Binding-site contacts:
Ligand atom C4' contacts residue MET428 of chain 3.A at 3.5 Å (hydrophobic).
Ligand atom C6' contacts residue GLU59 of chain 2.A at 3.2 Å.
Ligand atom C7' contacts residue PRO34 of chain 2.A at 3.5 Å (hydrophobic).
Ligand atom O3A contacts residue MG1 of chain 3.B at 3.5 Å.
Ligand atom N4' contacts residue GLN122 of chain 2.A at 3.1 Å (h-bond).
Ligand atom O2A contacts residue VAL400 of chain 3.A at 3.6 Å (h-bond).
Ligand atom N3' contacts residue MET428 of chain 3.A at 3.2 Å (h-bond).
Ligand atom S1 contacts residue VAL400 of chain 3.A at 3.4 Å (h-bond).
Ligand atom S1 contacts residue GLY401 of chain 3.A at 3.5 Å.
Ligand atom O2A contacts residue GLY454 of chain 3.A at 3.6 Å (h-bond).
Ligand atom O3A contacts residue HIS403 of chain 3.A at 3.0 Å (h-bond).
Ligand atom PB contacts residue HIS403 of chain 3.A at 3.6 Å.
Ligand atom O1B contacts residue GLN402 of chain 3.A at 3.3 Å (h-bond).
Ligand atom O2B contacts residue GLY401 of chain 3.A at 3.4 Å.
Ligand atom O3B contacts residue ASN480 of chain 3.A at 2.8 Å (h-bond).
Ligand atom O7 contacts residue LEU483 of chain 3.A at 3.4 Å.
Ligand atom C5' contacts residue MET428 of chain 3.A at 3.6 Å (hydrophobic).
Ligand atom C7 contacts residue VAL400 of chain 3.A at 3.4 Å (hydrophobic).
Ligand atom N4' contacts residue GLY426 of chain 3.A at 3.0 Å (h-bond).
Ligand atom CM2 contacts residue MET428 of chain 3.A at 3.6 Å (hydrophobic).
Ligand atom N1' contacts residue GLU59 of chain 2.A at 2.8 Å (salt-bridge).
Ligand atom PB contacts residue GLN402 of chain 3.A at 3.6 Å.
Ligand atom O1A contacts residue MG1 of chain 3.B at 2.1 Å.
Ligand atom O2B contacts residue MET485 of chain 3.A at 3.1 Å (h-bond).
Ligand atom O1B contacts residue HIS403 of chain 3.A at 2.9 Å (h-bond).
Ligand atom CM4 contacts residue MET428 of chain 3.A at 3.5 Å (hydrophobic).
Ligand atom CM4 contacts residue PRO34 of chain 2.A at 3.2 Å (hydrophobic).
Ligand atom CM2 contacts residue ASN89 of chain 2.A at 3.4 Å.
Ligand atom PB contacts residue MG1 of chain 3.B at 3.3 Å.
Ligand atom O1A contacts residue ASP453 of chain 3.A at 2.9 Å (salt-bridge).
Ligand atom O3B contacts residue MG1 of chain 3.B at 2.0 Å.
Ligand atom O2A contacts residue SER455 of chain 3.A at 2.6 Å (h-bond).
Ligand atom O1A contacts residue GLY454 of chain 3.A at 2.9 Å (h-bond).
Ligand atom O3B contacts residue GLY484 of chain 3.A at 2.8 Å (h-bond).
Ligand atom O1A contacts residue HIS482 of chain 3.A at 3.1 Å (h-bond).
Ligand atom PA contacts residue MG1 of chain 3.B at 3.2 Å.
Ligand atom C4 contacts residue MET428 of chain 3.A at 3.5 Å (hydrophobic).
Ligand atom O2B contacts residue GLY484 of chain 3.A at 3.3 Å (h-bond).
Ligand atom O3B contacts residue HIS482 of chain 3.A at 3.2 Å (h-bond).
Ligand atom O2B contacts residue GLN402 of chain 3.A at 2.8 Å (h-bond).

This small molecule binds to this protein.
Small molecule (SMILES): C/C(NCc1cnc(C)nc1N)=C(/S)CCO[P](=O)([O-])O[P](=O)([O-])O

Sequence of chain 3.A:
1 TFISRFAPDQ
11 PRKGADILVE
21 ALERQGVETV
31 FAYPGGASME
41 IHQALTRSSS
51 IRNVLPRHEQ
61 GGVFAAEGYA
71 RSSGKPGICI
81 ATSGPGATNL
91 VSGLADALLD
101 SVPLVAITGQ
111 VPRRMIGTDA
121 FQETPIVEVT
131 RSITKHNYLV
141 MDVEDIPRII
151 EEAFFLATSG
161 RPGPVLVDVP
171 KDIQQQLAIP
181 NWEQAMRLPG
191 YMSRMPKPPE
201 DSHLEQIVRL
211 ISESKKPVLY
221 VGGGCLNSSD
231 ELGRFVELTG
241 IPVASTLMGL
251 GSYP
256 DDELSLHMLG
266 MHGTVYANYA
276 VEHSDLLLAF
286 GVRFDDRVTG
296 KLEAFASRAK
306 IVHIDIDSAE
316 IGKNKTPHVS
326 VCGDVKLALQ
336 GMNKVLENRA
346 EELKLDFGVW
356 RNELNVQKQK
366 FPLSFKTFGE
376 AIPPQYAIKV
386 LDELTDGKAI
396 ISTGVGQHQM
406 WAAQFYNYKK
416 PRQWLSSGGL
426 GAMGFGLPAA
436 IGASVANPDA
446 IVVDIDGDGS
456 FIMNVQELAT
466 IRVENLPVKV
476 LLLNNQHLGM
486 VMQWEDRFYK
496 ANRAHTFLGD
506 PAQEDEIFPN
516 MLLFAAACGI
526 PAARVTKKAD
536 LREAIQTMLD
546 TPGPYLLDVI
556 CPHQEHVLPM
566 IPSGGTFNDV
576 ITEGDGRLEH

Sequence of chain 2.A:
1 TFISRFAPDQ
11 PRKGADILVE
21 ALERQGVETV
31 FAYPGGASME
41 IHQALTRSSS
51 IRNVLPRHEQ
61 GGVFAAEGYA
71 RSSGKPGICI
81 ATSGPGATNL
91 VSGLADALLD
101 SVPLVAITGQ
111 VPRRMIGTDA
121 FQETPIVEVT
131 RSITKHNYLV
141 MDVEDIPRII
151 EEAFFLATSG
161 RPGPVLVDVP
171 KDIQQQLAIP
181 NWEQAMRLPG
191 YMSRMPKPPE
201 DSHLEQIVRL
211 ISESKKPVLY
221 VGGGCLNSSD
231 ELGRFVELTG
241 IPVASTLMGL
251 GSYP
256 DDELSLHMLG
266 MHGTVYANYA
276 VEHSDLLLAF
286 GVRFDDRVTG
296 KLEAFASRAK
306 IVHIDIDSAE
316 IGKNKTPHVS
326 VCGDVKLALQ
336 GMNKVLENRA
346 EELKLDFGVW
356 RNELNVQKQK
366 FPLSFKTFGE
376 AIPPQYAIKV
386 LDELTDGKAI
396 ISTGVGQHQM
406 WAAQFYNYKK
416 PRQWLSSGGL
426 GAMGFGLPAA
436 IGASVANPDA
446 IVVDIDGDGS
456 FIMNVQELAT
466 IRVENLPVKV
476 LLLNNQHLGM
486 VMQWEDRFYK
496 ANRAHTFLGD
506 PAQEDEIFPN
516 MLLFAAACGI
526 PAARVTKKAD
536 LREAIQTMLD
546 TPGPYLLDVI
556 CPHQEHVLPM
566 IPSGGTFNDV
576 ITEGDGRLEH